Binding-site contacts:
Ligand atom C1 contacts residue ASN451 of chain 1.I at 1.5 Å.
Ligand atom O5 contacts residue PRO296 of chain 1.I at 3.9 Å.
Ligand atom C4 contacts residue ASN451 of chain 1.I at 4.2 Å.
Ligand atom C8 contacts residue ASN267 of chain 1.I at 3.5 Å.
Ligand atom C2 contacts residue ASN451 of chain 1.I at 2.5 Å.
Ligand atom C8 contacts residue ASN451 of chain 1.I at 4.0 Å.
Ligand atom C3 contacts residue ASN451 of chain 1.I at 3.8 Å.
Ligand atom N2 contacts residue ASN451 of chain 1.I at 2.8 Å (h-bond).
Ligand atom C5 contacts residue ASN451 of chain 1.I at 3.7 Å.
Ligand atom C7 contacts residue ASN451 of chain 1.I at 3.3 Å.
Ligand atom O5 contacts residue ASN451 of chain 1.I at 2.4 Å (h-bond).
Ligand atom C8 contacts residue SER450 of chain 1.I at 4.5 Å.
Ligand atom C8 contacts residue NAG1 of chain 1.V at 3.5 Å.
Ligand atom O7 contacts residue ASN451 of chain 1.I at 3.5 Å (h-bond).
Ligand atom C1 contacts residue PRO296 of chain 1.I at 4.3 Å (hydrophobic).
Ligand atom C7 contacts residue ASN267 of chain 1.I at 4.1 Å.
Ligand atom O7 contacts residue ASN267 of chain 1.I at 4.2 Å.

A small-molecule ligand and the protein it binds are described below.
Small molecule (SMILES): CC(=O)N[C@@H]1[C@@H](O)[C@H](O)[C@@H](CO)O[C@H]1O

Sequence of chain 1.I:
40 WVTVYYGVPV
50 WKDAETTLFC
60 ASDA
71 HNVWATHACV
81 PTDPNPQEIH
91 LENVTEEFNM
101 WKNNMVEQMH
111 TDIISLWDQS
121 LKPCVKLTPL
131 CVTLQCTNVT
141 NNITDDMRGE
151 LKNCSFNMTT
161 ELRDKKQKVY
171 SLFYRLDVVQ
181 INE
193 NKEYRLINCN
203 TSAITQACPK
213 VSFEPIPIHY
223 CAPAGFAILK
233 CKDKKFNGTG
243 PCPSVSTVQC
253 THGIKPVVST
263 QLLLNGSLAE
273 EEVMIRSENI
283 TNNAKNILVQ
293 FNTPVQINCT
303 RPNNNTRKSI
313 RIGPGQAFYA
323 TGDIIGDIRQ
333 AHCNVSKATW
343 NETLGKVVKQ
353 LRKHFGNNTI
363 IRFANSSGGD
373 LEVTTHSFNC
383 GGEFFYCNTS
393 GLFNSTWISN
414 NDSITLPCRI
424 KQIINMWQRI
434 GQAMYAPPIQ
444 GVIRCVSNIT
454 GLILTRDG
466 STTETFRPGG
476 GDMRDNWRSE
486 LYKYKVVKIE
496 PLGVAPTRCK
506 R